The small molecule below binds the protein below.
Small molecule (SMILES): O=C(O)CCC(=O)C(=O)O

Binding-site contacts:
Ligand atom O5 contacts residue HIS273 of chain 1.A at 3.0 Å (h-bond).
Ligand atom O3 contacts residue SER285 of chain 1.A at 3.9 Å.
Ligand atom C3 contacts residue ASN200 of chain 1.A at 3.4 Å.
Ligand atom O4 contacts residue TYR202 of chain 1.A at 2.6 Å (h-bond).
Ligand atom C4 contacts residue LEU233 of chain 1.A at 4.0 Å (hydrophobic).
Ligand atom O3 contacts residue ARG283 of chain 1.A at 2.8 Å (salt-bridge).
Ligand atom C4 contacts residue VAL275 of chain 1.A at 3.5 Å (hydrophobic).
Ligand atom O5 contacts residue FE21 of chain 1.G at 2.1 Å.
Ligand atom O2 contacts residue HYO1 of chain 1.I at 4.1 Å.
Ligand atom C5 contacts residue TYR202 of chain 1.A at 3.6 Å (hydrophobic).
Ligand atom O2 contacts residue ASN200 of chain 1.A at 3.2 Å (h-bond).
Ligand atom C3 contacts residue LEU226 of chain 1.A at 4.0 Å (hydrophobic).
Ligand atom C5 contacts residue LEU226 of chain 1.A at 3.9 Å (hydrophobic).
Ligand atom C2 contacts residue HIS217 of chain 1.A at 4.1 Å.
Ligand atom O3 contacts residue VAL275 of chain 1.A at 3.8 Å.
Ligand atom O2 contacts residue FE21 of chain 1.G at 4.0 Å.
Ligand atom O1 contacts residue HYO1 of chain 1.I at 3.4 Å.
Ligand atom O4 contacts residue VAL275 of chain 1.A at 3.5 Å.
Ligand atom O3 contacts residue LEU233 of chain 1.A at 3.7 Å.
Ligand atom C3 contacts residue TYR202 of chain 1.A at 3.8 Å (hydrophobic).
Ligand atom O1 contacts residue FE21 of chain 1.G at 2.1 Å.
Ligand atom O5 contacts residue HIS217 of chain 1.A at 3.3 Å (h-bond).
Ligand atom C1 contacts residue ASN200 of chain 1.A at 4.1 Å.
Ligand atom C1 contacts residue HYO1 of chain 1.I at 3.9 Å.
Ligand atom C1 contacts residue FE21 of chain 1.G at 2.9 Å.
Ligand atom O1 contacts residue HIS217 of chain 1.A at 3.3 Å (h-bond).
Ligand atom C5 contacts residue ARG283 of chain 1.A at 3.5 Å.
Ligand atom C3 contacts residue SER285 of chain 1.A at 4.1 Å.
Ligand atom O2 contacts residue ALA287 of chain 1.A at 3.8 Å.
Ligand atom O4 contacts residue ASN200 of chain 1.A at 4.0 Å.
Ligand atom C1 contacts residue HIS217 of chain 1.A at 4.0 Å.
Ligand atom O4 contacts residue SER285 of chain 1.A at 2.6 Å (h-bond).
Ligand atom C4 contacts residue LEU226 of chain 1.A at 4.0 Å (hydrophobic).
Ligand atom C2 contacts residue FE21 of chain 1.G at 2.9 Å.
Ligand atom C5 contacts residue VAL275 of chain 1.A at 3.4 Å (hydrophobic).
Ligand atom O4 contacts residue ARG283 of chain 1.A at 2.9 Å (salt-bridge).
Ligand atom O1 contacts residue ASP219 of chain 1.A at 3.2 Å (salt-bridge).
Ligand atom C4 contacts residue TYR202 of chain 1.A at 3.9 Å (hydrophobic).
Ligand atom O3 contacts residue LEU226 of chain 1.A at 3.8 Å.
Ligand atom C5 contacts residue SER285 of chain 1.A at 3.3 Å.

Sequence of chain 1.A:
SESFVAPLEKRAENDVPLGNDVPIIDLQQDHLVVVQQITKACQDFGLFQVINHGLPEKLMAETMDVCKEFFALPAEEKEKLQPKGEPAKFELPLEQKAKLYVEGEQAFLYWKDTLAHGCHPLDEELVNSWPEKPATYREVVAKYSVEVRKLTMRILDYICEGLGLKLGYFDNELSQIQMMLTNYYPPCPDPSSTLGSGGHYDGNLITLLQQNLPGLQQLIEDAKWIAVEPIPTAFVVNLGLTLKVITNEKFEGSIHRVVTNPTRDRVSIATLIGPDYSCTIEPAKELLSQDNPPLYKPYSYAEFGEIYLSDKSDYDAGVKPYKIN